Binding-site contacts:
Ligand atom OAA contacts residue FLV1 of chain 1.Q at 0.1 Å (h-bond).
Ligand atom CAH contacts residue QW81 of chain 1.M at 0.1 Å.
Ligand atom CAK contacts residue QW81 of chain 1.M at 0.1 Å.
Ligand atom CAN contacts residue QW81 of chain 1.M at 0.1 Å.
Ligand atom CAF contacts residue FLV1 of chain 1.Q at 0.0 Å.
Ligand atom OAC contacts residue QW81 of chain 1.M at 0.1 Å (h-bond).
Ligand atom CAO contacts residue QW81 of chain 1.M at 0.1 Å.
Ligand atom CAG contacts residue FLV1 of chain 1.Q at 0.1 Å.
Ligand atom OAD contacts residue TYR400 of chain 1.C at 2.5 Å (h-bond).
Ligand atom OAB contacts residue FLV1 of chain 1.Q at 1.3 Å.
Ligand atom CAH contacts residue TYR54 of chain 1.C at 3.1 Å (hydrophobic).
Ligand atom CAL contacts residue FLV1 of chain 1.Q at 0.1 Å.
Ligand atom OAE contacts residue LEU204 of chain 1.C at 3.2 Å (h-bond).
Ligand atom CAG contacts residue QW81 of chain 1.M at 0.1 Å.
Ligand atom CAM contacts residue FLV1 of chain 1.Q at 0.1 Å.
Ligand atom CAL contacts residue QW81 of chain 1.M at 0.1 Å.
Ligand atom OAA contacts residue QW81 of chain 1.M at 0.1 Å (h-bond).
Ligand atom OAD contacts residue ARG214 of chain 1.C at 3.1 Å (salt-bridge).
Ligand atom OAE contacts residue GLY206 of chain 1.C at 3.1 Å (h-bond).
Ligand atom CAH contacts residue FLV1 of chain 1.Q at 0.1 Å.
Ligand atom OAC contacts residue FLV1 of chain 1.Q at 0.1 Å (h-bond).
Ligand atom CAK contacts residue ASP205 of chain 1.C at 3.2 Å.
Ligand atom CAI contacts residue TYR54 of chain 1.C at 3.1 Å (hydrophobic).
Ligand atom OAE contacts residue QW81 of chain 1.M at 0.1 Å (h-bond).
Ligand atom CAM contacts residue QW81 of chain 1.M at 0.1 Å.
Ligand atom OAC contacts residue EDO1 of chain 1.O at 2.6 Å (h-bond).
Ligand atom CAK contacts residue FLV1 of chain 1.Q at 0.1 Å.
Ligand atom OAB contacts residue QW81 of chain 1.M at 1.2 Å.
Ligand atom CAN contacts residue FLV1 of chain 1.Q at 0.1 Å.
Ligand atom OAD contacts residue QW81 of chain 1.M at 0.1 Å (h-bond).
Ligand atom OAD contacts residue FLV1 of chain 1.Q at 0.1 Å (h-bond).
Ligand atom CAJ contacts residue QW81 of chain 1.M at 0.1 Å.
Ligand atom CAJ contacts residue FLV1 of chain 1.Q at 0.1 Å.
Ligand atom CAO contacts residue FLV1 of chain 1.Q at 0.1 Å.
Ligand atom CAF contacts residue ASP205 of chain 1.C at 3.2 Å.
Ligand atom OAB contacts residue TYR400 of chain 1.C at 3.0 Å.
Ligand atom OAE contacts residue FLV1 of chain 1.Q at 0.1 Å (h-bond).
Ligand atom CAF contacts residue QW81 of chain 1.M at 0.1 Å.
Ligand atom CAI contacts residue FLV1 of chain 1.Q at 0.1 Å.
Ligand atom CAI contacts residue QW81 of chain 1.M at 0.1 Å.

Sequence of chain 1.C:
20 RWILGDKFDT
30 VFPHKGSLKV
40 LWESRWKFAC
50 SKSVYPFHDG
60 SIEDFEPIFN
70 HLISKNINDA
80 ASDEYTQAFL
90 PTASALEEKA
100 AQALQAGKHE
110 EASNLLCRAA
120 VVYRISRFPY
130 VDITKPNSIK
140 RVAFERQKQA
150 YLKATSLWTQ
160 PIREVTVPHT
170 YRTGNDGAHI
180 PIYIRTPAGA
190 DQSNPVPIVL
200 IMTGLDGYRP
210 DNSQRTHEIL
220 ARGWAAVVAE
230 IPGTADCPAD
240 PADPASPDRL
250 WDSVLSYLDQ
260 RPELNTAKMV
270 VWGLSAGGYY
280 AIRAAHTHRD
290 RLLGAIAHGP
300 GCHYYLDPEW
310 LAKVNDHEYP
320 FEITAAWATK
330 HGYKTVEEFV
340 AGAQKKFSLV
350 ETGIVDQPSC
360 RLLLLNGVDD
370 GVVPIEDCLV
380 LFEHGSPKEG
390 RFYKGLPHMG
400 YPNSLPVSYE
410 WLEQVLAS

A protein and the small-molecule ligand that binds it are described below.
Small molecule (SMILES): O=C1C(O)=CC(=O)c2c(O)cc(O)cc21